Binding-site contacts:
Ligand atom CAE contacts residue NAD1 of chain 3.B at 3.8 Å.
Ligand atom FAS contacts residue PHE203 of chain 3.A at 3.4 Å.
Ligand atom CAT contacts residue TYR146 of chain 3.A at 3.5 Å (hydrophobic).
Ligand atom CAQ contacts residue MET159 of chain 3.A at 4.0 Å (hydrophobic).
Ligand atom CAP contacts residue ILE100 of chain 3.A at 3.9 Å (hydrophobic).
Ligand atom OAM contacts residue NAD1 of chain 3.B at 3.4 Å (h-bond).
Ligand atom FAS contacts residue ALA197 of chain 3.A at 3.4 Å.
Ligand atom CAI contacts residue NAD1 of chain 3.B at 3.5 Å.
Ligand atom NAG contacts residue ALA196 of chain 3.A at 4.0 Å.
Ligand atom NAG contacts residue GLY93 of chain 3.A at 3.7 Å.
Ligand atom CAF contacts residue NAD1 of chain 3.B at 3.9 Å.
Ligand atom CAB contacts residue NAD1 of chain 3.B at 3.4 Å.
Ligand atom CAB contacts residue TYR156 of chain 3.A at 3.6 Å (hydrophobic).
Ligand atom CAL contacts residue PHE94 of chain 3.A at 3.6 Å (hydrophobic).
Ligand atom CAN contacts residue NAD1 of chain 3.B at 3.3 Å.
Ligand atom OAH contacts residue NAD1 of chain 3.B at 2.8 Å (h-bond).
Ligand atom OAM contacts residue ALA196 of chain 3.A at 3.3 Å.
Ligand atom OAH contacts residue ILE92 of chain 3.A at 3.7 Å.
Ligand atom CAO contacts residue NAD1 of chain 3.B at 3.1 Å.
Ligand atom CAR contacts residue NAD1 of chain 3.B at 3.4 Å.
Ligand atom CAL contacts residue GLY93 of chain 3.A at 3.9 Å.
Ligand atom CAI contacts residue TYR156 of chain 3.A at 3.5 Å (hydrophobic).
Ligand atom FAS contacts residue NAD1 of chain 3.B at 3.0 Å.
Ligand atom NAG contacts residue NAD1 of chain 3.B at 3.3 Å (h-bond).
Ligand atom CAR contacts residue TYR146 of chain 3.A at 3.5 Å (hydrophobic).
Ligand atom CAI contacts residue TYR146 of chain 3.A at 3.8 Å (hydrophobic).
Ligand atom OAD contacts residue ALA196 of chain 3.A at 3.6 Å.
Ligand atom CAE contacts residue ALA196 of chain 3.A at 3.7 Å (hydrophobic).
Ligand atom CAJ contacts residue ALA197 of chain 3.A at 4.0 Å (hydrophobic).
Ligand atom CAK contacts residue ALA196 of chain 3.A at 4.0 Å (hydrophobic).
Ligand atom OAH contacts residue PHE94 of chain 3.A at 3.9 Å.
Ligand atom CAF contacts residue ALA196 of chain 3.A at 3.9 Å (hydrophobic).
Ligand atom OAD contacts residue NAD1 of chain 3.B at 3.1 Å (h-bond).
Ligand atom OAH contacts residue GLY93 of chain 3.A at 3.0 Å.
Ligand atom OAM contacts residue GLY93 of chain 3.A at 3.9 Å.
Ligand atom OAA contacts residue NAD1 of chain 3.B at 2.5 Å (h-bond).
Ligand atom CAC contacts residue NAD1 of chain 3.B at 3.5 Å.
Ligand atom CAJ contacts residue NAD1 of chain 3.B at 3.6 Å.
Ligand atom OAA contacts residue TYR156 of chain 3.A at 2.7 Å (h-bond).
Ligand atom OAA contacts residue LYS163 of chain 3.A at 3.7 Å.

Sequence of chain 3.A:
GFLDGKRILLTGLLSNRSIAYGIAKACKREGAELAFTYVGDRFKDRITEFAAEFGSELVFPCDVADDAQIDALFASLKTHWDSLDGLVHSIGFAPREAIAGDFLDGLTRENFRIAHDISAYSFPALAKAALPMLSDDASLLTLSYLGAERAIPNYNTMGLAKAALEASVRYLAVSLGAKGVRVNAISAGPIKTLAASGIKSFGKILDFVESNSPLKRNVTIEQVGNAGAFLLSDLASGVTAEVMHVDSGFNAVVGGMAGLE

The small molecule below binds the protein below.
Small molecule (SMILES): CCc1cc(O)c(Oc2ccccc2[N+](=O)[O-])cc1F